Sequence of chain 11.A:
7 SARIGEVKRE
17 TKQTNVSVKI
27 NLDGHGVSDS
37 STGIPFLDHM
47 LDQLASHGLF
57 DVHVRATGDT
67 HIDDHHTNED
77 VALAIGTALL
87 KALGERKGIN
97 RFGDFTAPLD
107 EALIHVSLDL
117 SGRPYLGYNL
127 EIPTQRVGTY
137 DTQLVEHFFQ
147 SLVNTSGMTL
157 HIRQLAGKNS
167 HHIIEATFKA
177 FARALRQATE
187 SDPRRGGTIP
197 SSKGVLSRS

Sequence of chain 17.A:
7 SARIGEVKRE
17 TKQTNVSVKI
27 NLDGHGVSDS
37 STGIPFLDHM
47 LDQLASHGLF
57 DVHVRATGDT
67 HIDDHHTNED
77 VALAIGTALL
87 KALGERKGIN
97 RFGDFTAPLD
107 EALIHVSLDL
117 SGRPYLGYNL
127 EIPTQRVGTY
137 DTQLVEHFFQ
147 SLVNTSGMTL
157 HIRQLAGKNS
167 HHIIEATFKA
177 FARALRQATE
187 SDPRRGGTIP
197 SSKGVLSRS

The protein below binds the small molecule below.
Small molecule (SMILES): O=P(O)(O)OC[C@@H](O)[C@@H](O)c1cnc[nH]1

Sequence of chain 15.A:
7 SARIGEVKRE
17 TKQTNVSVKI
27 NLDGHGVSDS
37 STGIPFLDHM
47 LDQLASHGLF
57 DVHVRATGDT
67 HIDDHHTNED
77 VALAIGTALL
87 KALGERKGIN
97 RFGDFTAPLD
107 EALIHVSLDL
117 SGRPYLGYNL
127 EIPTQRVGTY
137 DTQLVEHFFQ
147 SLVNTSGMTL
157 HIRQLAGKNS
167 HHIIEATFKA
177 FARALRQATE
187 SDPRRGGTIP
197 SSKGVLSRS

Binding-site contacts:
Ligand atom C1 contacts residue SER198 of chain 17.A at 3.4 Å.
Ligand atom O3 contacts residue ARG119 of chain 17.A at 3.8 Å.
Ligand atom C6 contacts residue HIS71 of chain 11.A at 3.3 Å.
Ligand atom OP5 contacts residue ARG119 of chain 17.A at 3.0 Å (salt-bridge).
Ligand atom N2 contacts residue HIS72 of chain 11.A at 3.2 Å (h-bond).
Ligand atom C6 contacts residue MN1 of chain 11.B at 3.0 Å.
Ligand atom C6 contacts residue HIS167 of chain 15.A at 3.4 Å.
Ligand atom P contacts residue LYS175 of chain 15.A at 3.6 Å.
Ligand atom O2 contacts residue HIS45 of chain 15.A at 3.4 Å (h-bond).
Ligand atom C5 contacts residue GLU75 of chain 11.A at 3.2 Å.
Ligand atom OP1 contacts residue LYS175 of chain 15.A at 3.4 Å (salt-bridge).
Ligand atom C4 contacts residue MN1 of chain 11.B at 3.3 Å.
Ligand atom P contacts residue ARG97 of chain 17.A at 3.6 Å.
Ligand atom N2 contacts residue MN1 of chain 11.B at 2.3 Å.
Ligand atom N2 contacts residue HIS167 of chain 15.A at 3.6 Å.
Ligand atom C2 contacts residue GLU171 of chain 15.A at 3.5 Å.
Ligand atom O2 contacts residue HIS72 of chain 11.A at 3.5 Å (h-bond).
Ligand atom N1 contacts residue HIS71 of chain 11.A at 3.0 Å (h-bond).
Ligand atom C6 contacts residue GLU171 of chain 15.A at 3.8 Å.
Ligand atom O3 contacts residue LYS199 of chain 17.A at 3.6 Å.
Ligand atom OP5 contacts residue ARG97 of chain 17.A at 2.7 Å (salt-bridge).
Ligand atom OP6 contacts residue SER197 of chain 17.A at 2.7 Å (h-bond).
Ligand atom C5 contacts residue MN1 of chain 11.C at 3.0 Å.
Ligand atom C1 contacts residue GLU171 of chain 15.A at 3.8 Å.
Ligand atom OP4 contacts residue SER197 of chain 17.A at 3.8 Å.
Ligand atom N1 contacts residue GLU75 of chain 11.A at 3.2 Å (salt-bridge).
Ligand atom P contacts residue SER197 of chain 17.A at 3.7 Å.
Ligand atom OP1 contacts residue GLU171 of chain 15.A at 3.2 Å (salt-bridge).
Ligand atom N2 contacts residue GLU171 of chain 15.A at 3.2 Å (salt-bridge).
Ligand atom O2 contacts residue MN1 of chain 11.B at 2.3 Å.
Ligand atom OP5 contacts residue LYS175 of chain 15.A at 2.6 Å (salt-bridge).
Ligand atom OP4 contacts residue LYS199 of chain 17.A at 2.7 Å (salt-bridge).
Ligand atom C6 contacts residue HIS72 of chain 11.A at 3.7 Å.
Ligand atom OP6 contacts residue ARG97 of chain 17.A at 2.8 Å (salt-bridge).
Ligand atom O2 contacts residue GLU171 of chain 15.A at 2.5 Å (salt-bridge).
Ligand atom OP4 contacts residue ARG119 of chain 17.A at 3.1 Å (salt-bridge).
Ligand atom N1 contacts residue MN1 of chain 11.C at 2.2 Å.
Ligand atom C2 contacts residue MN1 of chain 11.B at 3.4 Å.
Ligand atom C6 contacts residue MN1 of chain 11.C at 3.3 Å.
Ligand atom N1 contacts residue HIS168 of chain 15.A at 3.5 Å (h-bond).